This protein binds this small molecule.
Small molecule (SMILES): O=C(N[C@@H](Cn1ccnc1)c1ccc(-c2ccc(F)cc2)cc1F)c1ccc(-c2nnc(-c3ccccc3)o2)cc1

Sequence of chain 1.F:
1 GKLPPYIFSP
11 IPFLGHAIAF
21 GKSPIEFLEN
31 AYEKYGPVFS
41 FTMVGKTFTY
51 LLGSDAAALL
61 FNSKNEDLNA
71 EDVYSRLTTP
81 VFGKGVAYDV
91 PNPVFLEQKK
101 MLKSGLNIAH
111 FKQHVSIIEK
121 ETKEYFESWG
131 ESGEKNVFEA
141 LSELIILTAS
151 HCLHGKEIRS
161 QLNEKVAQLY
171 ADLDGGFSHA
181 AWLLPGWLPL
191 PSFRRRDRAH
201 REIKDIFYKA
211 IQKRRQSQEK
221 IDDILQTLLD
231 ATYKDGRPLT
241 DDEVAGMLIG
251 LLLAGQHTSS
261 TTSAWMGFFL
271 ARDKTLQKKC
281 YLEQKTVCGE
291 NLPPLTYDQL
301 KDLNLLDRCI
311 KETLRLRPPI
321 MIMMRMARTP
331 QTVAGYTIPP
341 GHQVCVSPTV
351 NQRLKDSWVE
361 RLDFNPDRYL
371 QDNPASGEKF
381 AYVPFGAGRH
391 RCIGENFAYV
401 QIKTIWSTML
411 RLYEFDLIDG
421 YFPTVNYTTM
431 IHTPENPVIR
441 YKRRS

Binding-site contacts:
Ligand atom CAG contacts residue THR258 of chain 1.F at 3.5 Å.
Ligand atom CBL contacts residue LEU77 of chain 1.F at 3.4 Å (hydrophobic).
Ligand atom CAJ contacts residue LEU251 of chain 1.F at 3.6 Å (hydrophobic).
Ligand atom FAC contacts residue ALA254 of chain 1.F at 3.5 Å.
Ligand atom NAX contacts residue HEM1 of chain 1.X at 2.0 Å.
Ligand atom OBB contacts residue LEU77 of chain 1.F at 3.3 Å.
Ligand atom CBL contacts residue VFV1 of chain 1.Z at 3.5 Å.
Ligand atom FAB contacts residue MET247 of chain 1.F at 3.6 Å.
Ligand atom CAQ contacts residue PHE177 of chain 1.F at 3.5 Å (hydrophobic).
Ligand atom CAV contacts residue PHE82 of chain 1.F at 3.5 Å (hydrophobic).
Ligand atom OAA contacts residue PHE177 of chain 1.F at 3.6 Å.
Ligand atom CBI contacts residue VFV1 of chain 1.Z at 3.5 Å.
Ligand atom CBM contacts residue VFV1 of chain 1.Z at 3.6 Å.
Ligand atom CBH contacts residue LEU77 of chain 1.F at 3.7 Å (hydrophobic).
Ligand atom NAZ contacts residue VFV1 of chain 1.Z at 3.4 Å.
Ligand atom CAG contacts residue HEM1 of chain 1.X at 3.1 Å.
Ligand atom CAF contacts residue MET430 of chain 1.F at 3.4 Å (hydrophobic).
Ligand atom CAN contacts residue GLY250 of chain 1.F at 3.1 Å.
Ligand atom CAH contacts residue VFV1 of chain 1.Z at 3.3 Å.
Ligand atom CAP contacts residue VFV1 of chain 1.Z at 3.3 Å.
Ligand atom CAL contacts residue VFV1 of chain 1.Z at 3.5 Å.
Ligand atom CAU contacts residue HEM1 of chain 1.X at 2.9 Å.
Ligand atom CBH contacts residue TRP182 of chain 1.F at 3.7 Å (hydrophobic).
Ligand atom FAB contacts residue LEU102 of chain 1.F at 3.2 Å.
Ligand atom CBM contacts residue LEU77 of chain 1.F at 3.6 Å (hydrophobic).
Ligand atom CBH contacts residue VFV1 of chain 1.Z at 3.7 Å.
Ligand atom CBK contacts residue PHE82 of chain 1.F at 3.7 Å (hydrophobic).
Ligand atom OBB contacts residue VFV1 of chain 1.Z at 3.6 Å.
Ligand atom CAE contacts residue VFV1 of chain 1.Z at 3.6 Å.
Ligand atom OBB contacts residue MET430 of chain 1.F at 3.6 Å.
Ligand atom CAH contacts residue TRP182 of chain 1.F at 3.1 Å (hydrophobic).
Ligand atom NAZ contacts residue TYR74 of chain 1.F at 3.7 Å.
Ligand atom CAP contacts residue TYR74 of chain 1.F at 3.6 Å (hydrophobic).
Ligand atom CAV contacts residue GLY250 of chain 1.F at 3.6 Å.
Ligand atom CAJ contacts residue GLY250 of chain 1.F at 3.2 Å.
Ligand atom CBE contacts residue PHE82 of chain 1.F at 3.4 Å (hydrophobic).
Ligand atom CAE contacts residue TRP182 of chain 1.F at 3.3 Å (hydrophobic).
Ligand atom CAM contacts residue PHE177 of chain 1.F at 3.5 Å (hydrophobic).
Ligand atom NAY contacts residue VFV1 of chain 1.Z at 3.2 Å.
Ligand atom CAI contacts residue MET430 of chain 1.F at 3.2 Å (hydrophobic).